A small-molecule ligand and the protein it binds are described below.
Small molecule (SMILES): N[C@@H](CC(=O)O)C(=O)O

Binding-site contacts:
Ligand atom CG contacts residue ALA358 of chain 1.B at 3.5 Å (hydrophobic).
Ligand atom CB contacts residue MET311 of chain 1.B at 3.1 Å (hydrophobic).
Ligand atom N contacts residue PRO356 of chain 1.B at 3.8 Å.
Ligand atom OD1 contacts residue ARG397 of chain 1.B at 2.5 Å (salt-bridge).
Ligand atom OD2 contacts residue ARG397 of chain 1.B at 3.1 Å.
Ligand atom CB contacts residue ASN401 of chain 1.B at 3.5 Å.
Ligand atom OD2 contacts residue ALA358 of chain 1.B at 3.7 Å.
Ligand atom OD1 contacts residue ASP394 of chain 1.B at 3.1 Å (salt-bridge).
Ligand atom O contacts residue MET311 of chain 1.B at 3.3 Å.
Ligand atom CB contacts residue THR314 of chain 1.B at 3.6 Å.
Ligand atom CA contacts residue VAL355 of chain 1.B at 3.5 Å (hydrophobic).
Ligand atom C contacts residue ARG276 of chain 1.B at 3.3 Å.
Ligand atom CG contacts residue GLY359 of chain 1.B at 3.1 Å.
Ligand atom N contacts residue ALA358 of chain 1.B at 3.5 Å.
Ligand atom N contacts residue VAL355 of chain 1.B at 2.1 Å (h-bond).
Ligand atom OXT contacts residue THR398 of chain 1.B at 3.1 Å.
Ligand atom CG contacts residue ARG397 of chain 1.B at 3.0 Å.
Ligand atom C contacts residue SER278 of chain 1.B at 3.4 Å.
Ligand atom O contacts residue ASN401 of chain 1.B at 2.9 Å (h-bond).
Ligand atom OD2 contacts residue GLY359 of chain 1.B at 2.7 Å (h-bond).
Ligand atom N contacts residue ARG276 of chain 1.B at 3.1 Å (salt-bridge).
Ligand atom CA contacts residue ASP394 of chain 1.B at 3.6 Å.
Ligand atom OXT contacts residue SER278 of chain 1.B at 2.5 Å (h-bond).
Ligand atom CB contacts residue ALA358 of chain 1.B at 3.6 Å (hydrophobic).
Ligand atom OD1 contacts residue GLY359 of chain 1.B at 3.3 Å (h-bond).
Ligand atom CA contacts residue THR398 of chain 1.B at 3.0 Å.
Ligand atom CG contacts residue THR314 of chain 1.B at 3.4 Å.
Ligand atom C contacts residue THR398 of chain 1.B at 3.2 Å.
Ligand atom N contacts residue THR398 of chain 1.B at 3.7 Å.
Ligand atom OD2 contacts residue THR314 of chain 1.B at 2.7 Å (h-bond).
Ligand atom OXT contacts residue ARG276 of chain 1.B at 2.4 Å (salt-bridge).
Ligand atom OXT contacts residue GLY354 of chain 1.B at 3.4 Å.
Ligand atom N contacts residue ASP394 of chain 1.B at 3.4 Å (salt-bridge).
Ligand atom O contacts residue SER278 of chain 1.B at 2.7 Å.
Ligand atom CA contacts residue ARG276 of chain 1.B at 3.5 Å.
Ligand atom OD2 contacts residue THR352 of chain 1.B at 3.4 Å.
Ligand atom OXT contacts residue VAL355 of chain 1.B at 3.7 Å.
Ligand atom O contacts residue GLY354 of chain 1.B at 3.3 Å.
Ligand atom C contacts residue GLY354 of chain 1.B at 3.5 Å.
Ligand atom OXT contacts residue SER277 of chain 1.B at 3.4 Å.

Sequence of chain 1.B:
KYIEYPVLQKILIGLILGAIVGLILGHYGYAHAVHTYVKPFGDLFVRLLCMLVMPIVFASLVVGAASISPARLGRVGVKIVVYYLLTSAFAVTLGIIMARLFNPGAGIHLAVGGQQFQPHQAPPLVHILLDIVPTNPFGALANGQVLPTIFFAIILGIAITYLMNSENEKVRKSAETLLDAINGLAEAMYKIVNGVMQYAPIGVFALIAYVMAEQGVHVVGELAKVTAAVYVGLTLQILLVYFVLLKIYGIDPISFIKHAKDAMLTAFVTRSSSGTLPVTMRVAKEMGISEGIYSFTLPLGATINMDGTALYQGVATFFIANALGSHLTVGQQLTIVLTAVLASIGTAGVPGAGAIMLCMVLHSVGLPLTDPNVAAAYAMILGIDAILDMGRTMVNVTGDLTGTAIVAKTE